Sequence of chain 3.E:
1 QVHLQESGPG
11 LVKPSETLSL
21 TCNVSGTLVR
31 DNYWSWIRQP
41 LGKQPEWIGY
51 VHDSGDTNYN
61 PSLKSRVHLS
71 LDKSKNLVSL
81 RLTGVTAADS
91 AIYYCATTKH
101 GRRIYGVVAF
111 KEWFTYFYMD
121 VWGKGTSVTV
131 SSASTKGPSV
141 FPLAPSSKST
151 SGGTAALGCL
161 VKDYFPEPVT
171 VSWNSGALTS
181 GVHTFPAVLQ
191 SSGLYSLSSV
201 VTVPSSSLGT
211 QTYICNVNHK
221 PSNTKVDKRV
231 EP

Binding-site contacts:
Ligand atom C1 contacts residue ASN23 of chain 3.E at 1.4 Å.
Ligand atom C4 contacts residue LEU77 of chain 3.E at 4.2 Å (hydrophobic).
Ligand atom N2 contacts residue ASN23 of chain 3.E at 2.8 Å (h-bond).
Ligand atom O5 contacts residue ASN23 of chain 3.E at 2.5 Å (h-bond).
Ligand atom C3 contacts residue LEU77 of chain 3.E at 4.2 Å (hydrophobic).
Ligand atom C2 contacts residue LEU77 of chain 3.E at 3.6 Å (hydrophobic).
Ligand atom O3 contacts residue LEU77 of chain 3.E at 4.1 Å.
Ligand atom N2 contacts residue LEU77 of chain 3.E at 4.2 Å.
Ligand atom O6 contacts residue ASN23 of chain 3.E at 4.2 Å.
Ligand atom C3 contacts residue ASN23 of chain 3.E at 3.8 Å.
Ligand atom O5 contacts residue LEU77 of chain 3.E at 3.9 Å.
Ligand atom O3 contacts residue LYS75 of chain 3.E at 3.9 Å.
Ligand atom C4 contacts residue ASN23 of chain 3.E at 4.3 Å.
Ligand atom N2 contacts residue LYS75 of chain 3.E at 3.8 Å.
Ligand atom O7 contacts residue ASN23 of chain 3.E at 3.3 Å (h-bond).
Ligand atom C5 contacts residue ASN23 of chain 3.E at 3.7 Å.
Ligand atom C8 contacts residue ASN23 of chain 3.E at 4.3 Å.
Ligand atom C1 contacts residue LEU77 of chain 3.E at 4.0 Å (hydrophobic).
Ligand atom C7 contacts residue ASN23 of chain 3.E at 3.2 Å.
Ligand atom C2 contacts residue ASN23 of chain 3.E at 2.5 Å.
Ligand atom C2 contacts residue LYS75 of chain 3.E at 4.3 Å.
Ligand atom C8 contacts residue VAL24 of chain 3.E at 3.7 Å (hydrophobic).

A small-molecule ligand and the protein it binds are described below.
Small molecule (SMILES): CC(=O)N[C@@H]1[C@@H](O)[C@H](O)[C@@H](CO)O[C@H]1O